The protein below binds the small molecule below.
Small molecule (SMILES): Nc1ccc([N+](=O)[O-])cc1C(=O)O

Sequence of chain 1.E:
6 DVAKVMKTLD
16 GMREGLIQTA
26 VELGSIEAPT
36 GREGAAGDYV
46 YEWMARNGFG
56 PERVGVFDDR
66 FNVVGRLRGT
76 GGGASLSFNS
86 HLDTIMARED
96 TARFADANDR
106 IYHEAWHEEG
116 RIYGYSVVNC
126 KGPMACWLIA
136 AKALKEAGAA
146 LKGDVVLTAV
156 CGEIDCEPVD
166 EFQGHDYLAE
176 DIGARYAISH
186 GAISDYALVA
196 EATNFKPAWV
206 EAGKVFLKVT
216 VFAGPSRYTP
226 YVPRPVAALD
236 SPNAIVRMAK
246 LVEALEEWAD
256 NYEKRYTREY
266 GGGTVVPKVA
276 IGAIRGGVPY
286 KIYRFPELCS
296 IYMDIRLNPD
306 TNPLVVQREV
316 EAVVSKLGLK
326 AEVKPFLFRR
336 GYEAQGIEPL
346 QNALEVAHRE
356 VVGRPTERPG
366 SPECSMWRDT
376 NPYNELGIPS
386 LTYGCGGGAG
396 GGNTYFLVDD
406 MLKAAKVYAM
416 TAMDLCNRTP

Sequence of chain 1.F:
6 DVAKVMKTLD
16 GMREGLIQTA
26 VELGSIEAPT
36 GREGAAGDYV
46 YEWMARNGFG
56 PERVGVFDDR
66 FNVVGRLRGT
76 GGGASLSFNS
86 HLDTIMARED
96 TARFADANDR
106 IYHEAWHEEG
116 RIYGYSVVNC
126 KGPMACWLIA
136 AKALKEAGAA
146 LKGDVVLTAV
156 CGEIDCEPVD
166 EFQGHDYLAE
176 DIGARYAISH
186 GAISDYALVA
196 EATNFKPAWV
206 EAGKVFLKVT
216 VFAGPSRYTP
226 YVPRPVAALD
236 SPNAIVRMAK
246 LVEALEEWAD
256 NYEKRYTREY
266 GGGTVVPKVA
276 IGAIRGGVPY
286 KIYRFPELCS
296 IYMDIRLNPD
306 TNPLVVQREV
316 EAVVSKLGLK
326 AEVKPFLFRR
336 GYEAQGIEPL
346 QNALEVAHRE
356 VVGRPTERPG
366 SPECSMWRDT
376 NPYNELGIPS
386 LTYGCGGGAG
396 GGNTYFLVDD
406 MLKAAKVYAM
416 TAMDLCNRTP

Binding-site contacts:
Ligand atom O12 contacts residue ARG373 of chain 1.E at 3.8 Å.
Ligand atom C02 contacts residue GLU158 of chain 1.E at 3.8 Å.
Ligand atom C10 contacts residue MET371 of chain 1.E at 3.9 Å (hydrophobic).
Ligand atom C01 contacts residue TYR223 of chain 1.F at 3.6 Å (hydrophobic).
Ligand atom C06 contacts residue TYR223 of chain 1.F at 3.5 Å (hydrophobic).
Ligand atom C03 contacts residue TYR223 of chain 1.F at 3.6 Å (hydrophobic).
Ligand atom O11 contacts residue GLU196 of chain 1.E at 3.3 Å (salt-bridge).
Ligand atom N13 contacts residue GLU196 of chain 1.E at 4.1 Å.
Ligand atom C02 contacts residue TYR223 of chain 1.F at 3.6 Å (hydrophobic).
Ligand atom O09 contacts residue TYR223 of chain 1.F at 3.5 Å.
Ligand atom O09 contacts residue ARG289 of chain 1.F at 3.0 Å (salt-bridge).
Ligand atom C03 contacts residue GLU158 of chain 1.E at 4.0 Å.
Ligand atom C05 contacts residue TYR223 of chain 1.F at 3.5 Å (hydrophobic).
Ligand atom O08 contacts residue ARG289 of chain 1.F at 3.7 Å.
Ligand atom C05 contacts residue ASN124 of chain 1.E at 3.5 Å.
Ligand atom O11 contacts residue MET371 of chain 1.E at 3.7 Å.
Ligand atom N07 contacts residue TYR223 of chain 1.F at 3.8 Å.
Ligand atom N13 contacts residue GLU158 of chain 1.E at 3.5 Å (salt-bridge).
Ligand atom O09 contacts residue ALA394 of chain 1.E at 3.9 Å.
Ligand atom C03 contacts residue ASN124 of chain 1.E at 4.0 Å.
Ligand atom N07 contacts residue ILE90 of chain 1.E at 3.6 Å.
Ligand atom C10 contacts residue ARG373 of chain 1.E at 3.4 Å.
Ligand atom O12 contacts residue ALA394 of chain 1.E at 3.8 Å.
Ligand atom N13 contacts residue ARG373 of chain 1.E at 4.1 Å.
Ligand atom O09 contacts residue GLY395 of chain 1.E at 3.3 Å.
Ligand atom C01 contacts residue ASN124 of chain 1.E at 4.0 Å.
Ligand atom O08 contacts residue ILE90 of chain 1.E at 3.4 Å.
Ligand atom O12 contacts residue GLY395 of chain 1.E at 3.9 Å.
Ligand atom N13 contacts residue TRP372 of chain 1.E at 3.1 Å (h-bond).
Ligand atom N07 contacts residue ARG289 of chain 1.F at 4.0 Å.
Ligand atom C06 contacts residue ASN124 of chain 1.E at 3.7 Å.
Ligand atom C03 contacts residue TRP372 of chain 1.E at 4.1 Å (hydrophobic).
Ligand atom O12 contacts residue MET371 of chain 1.E at 4.1 Å.
Ligand atom O08 contacts residue TYR288 of chain 1.F at 3.3 Å.
Ligand atom C02 contacts residue ASN124 of chain 1.E at 4.1 Å.
Ligand atom O11 contacts residue ARG373 of chain 1.E at 2.3 Å (salt-bridge).
Ligand atom C04 contacts residue ASN124 of chain 1.E at 3.7 Å.
Ligand atom C02 contacts residue ASP160 of chain 1.E at 4.0 Å.
Ligand atom O09 contacts residue ILE90 of chain 1.E at 3.7 Å.
Ligand atom C04 contacts residue TYR223 of chain 1.F at 3.7 Å (hydrophobic).